A protein and the small-molecule ligand that binds it are described below.
Small molecule (SMILES): CC(=O)N[C@@H]1[C@@H](O)[C@H](O)[C@@H](CO)O[C@H]1O

Sequence of chain 1.C:
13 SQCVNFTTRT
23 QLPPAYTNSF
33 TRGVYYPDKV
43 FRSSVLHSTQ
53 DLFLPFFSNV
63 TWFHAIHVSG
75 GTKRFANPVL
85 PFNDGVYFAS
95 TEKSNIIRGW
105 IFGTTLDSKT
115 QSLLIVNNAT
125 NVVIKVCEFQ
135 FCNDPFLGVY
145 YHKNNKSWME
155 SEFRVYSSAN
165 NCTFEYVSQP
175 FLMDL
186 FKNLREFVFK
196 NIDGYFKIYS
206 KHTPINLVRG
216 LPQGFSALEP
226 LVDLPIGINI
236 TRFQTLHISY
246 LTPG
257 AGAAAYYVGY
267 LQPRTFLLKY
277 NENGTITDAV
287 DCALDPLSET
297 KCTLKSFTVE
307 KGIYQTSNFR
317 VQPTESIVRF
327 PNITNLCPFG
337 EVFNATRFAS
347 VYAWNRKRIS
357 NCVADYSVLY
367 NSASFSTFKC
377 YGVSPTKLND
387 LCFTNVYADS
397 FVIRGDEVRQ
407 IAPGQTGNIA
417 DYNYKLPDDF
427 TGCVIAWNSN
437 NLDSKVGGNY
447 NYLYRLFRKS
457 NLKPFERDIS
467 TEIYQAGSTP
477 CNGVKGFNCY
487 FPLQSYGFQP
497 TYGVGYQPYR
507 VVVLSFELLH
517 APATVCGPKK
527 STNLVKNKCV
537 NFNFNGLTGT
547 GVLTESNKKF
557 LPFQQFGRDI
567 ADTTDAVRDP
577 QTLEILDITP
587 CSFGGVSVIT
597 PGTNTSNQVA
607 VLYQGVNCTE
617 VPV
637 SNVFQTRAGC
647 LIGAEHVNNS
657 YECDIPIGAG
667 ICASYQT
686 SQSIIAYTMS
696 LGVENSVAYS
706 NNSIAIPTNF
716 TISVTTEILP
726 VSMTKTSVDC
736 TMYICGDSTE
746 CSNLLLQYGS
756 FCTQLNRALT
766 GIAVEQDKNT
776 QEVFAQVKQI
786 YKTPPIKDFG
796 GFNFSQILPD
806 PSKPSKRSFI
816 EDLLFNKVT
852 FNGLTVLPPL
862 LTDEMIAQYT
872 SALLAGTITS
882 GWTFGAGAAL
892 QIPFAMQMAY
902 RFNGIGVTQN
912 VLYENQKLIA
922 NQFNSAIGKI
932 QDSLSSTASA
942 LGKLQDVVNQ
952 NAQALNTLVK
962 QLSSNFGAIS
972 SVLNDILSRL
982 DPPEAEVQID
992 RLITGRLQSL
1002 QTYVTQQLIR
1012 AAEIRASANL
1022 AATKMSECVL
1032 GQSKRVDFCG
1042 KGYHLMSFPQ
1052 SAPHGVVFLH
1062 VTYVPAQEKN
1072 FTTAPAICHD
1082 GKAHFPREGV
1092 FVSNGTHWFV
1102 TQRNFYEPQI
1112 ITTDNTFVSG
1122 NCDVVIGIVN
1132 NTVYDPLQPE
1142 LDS

Binding-site contacts:
Ligand atom C7 contacts residue ASN613 of chain 1.C at 4.0 Å.
Ligand atom C2 contacts residue ASN613 of chain 1.C at 2.4 Å.
Ligand atom C3 contacts residue ASN613 of chain 1.C at 3.8 Å.
Ligand atom O5 contacts residue THR615 of chain 1.C at 4.3 Å.
Ligand atom C5 contacts residue ASN613 of chain 1.C at 3.7 Å.
Ligand atom C4 contacts residue ASN613 of chain 1.C at 4.2 Å.
Ligand atom N2 contacts residue ASN613 of chain 1.C at 2.9 Å (h-bond).
Ligand atom N2 contacts residue GLN641 of chain 1.C at 4.3 Å.
Ligand atom C8 contacts residue GLN641 of chain 1.C at 3.7 Å.
Ligand atom C1 contacts residue ASN613 of chain 1.C at 1.4 Å.
Ligand atom C1 contacts residue THR615 of chain 1.C at 4.5 Å.
Ligand atom O5 contacts residue ASN613 of chain 1.C at 2.4 Å (h-bond).